Binding-site contacts:
Ligand atom O1B contacts residue VAL188 of chain 55.A at 3.8 Å.
Ligand atom O1 contacts residue MET221 of chain 55.A at 3.4 Å (h-bond).
Ligand atom C4A contacts residue ALA150 of chain 55.A at 3.9 Å (hydrophobic).
Ligand atom C4B contacts residue PHE186 of chain 55.A at 3.6 Å (hydrophobic).
Ligand atom C3B contacts residue ALA24 of chain 55.C at 4.0 Å (hydrophobic).
Ligand atom C5B contacts residue PHE186 of chain 55.A at 3.8 Å (hydrophobic).
Ligand atom C5 contacts residue LEU106 of chain 55.A at 3.7 Å (hydrophobic).
Ligand atom C5C contacts residue TYR152 of chain 55.A at 3.8 Å (hydrophobic).
Ligand atom O1A contacts residue MET224 of chain 55.A at 3.9 Å.
Ligand atom C2A contacts residue PHE186 of chain 55.A at 3.6 Å (hydrophobic).
Ligand atom CL1 contacts residue VAL188 of chain 55.A at 3.7 Å.
Ligand atom O1 contacts residue LEU106 of chain 55.A at 3.7 Å.
Ligand atom C5 contacts residue MET221 of chain 55.A at 3.9 Å (hydrophobic).
Ligand atom C4A contacts residue VAL176 of chain 55.A at 3.9 Å (hydrophobic).
Ligand atom C1C contacts residue TYR128 of chain 55.A at 3.6 Å (hydrophobic).
Ligand atom C2C contacts residue ILE104 of chain 55.A at 3.9 Å (hydrophobic).
Ligand atom N3A contacts residue ALA24 of chain 55.C at 3.8 Å.
Ligand atom C2C contacts residue MET221 of chain 55.A at 3.3 Å (hydrophobic).
Ligand atom CL1 contacts residue LEU25 of chain 55.C at 3.5 Å.
Ligand atom N3A contacts residue PRO174 of chain 55.A at 3.3 Å (h-bond).
Ligand atom C31 contacts residue ASN219 of chain 55.A at 3.7 Å.
Ligand atom CL2 contacts residue ILE104 of chain 55.A at 3.4 Å.
Ligand atom CL2 contacts residue TYR128 of chain 55.A at 3.4 Å.
Ligand atom C4C contacts residue VAL191 of chain 55.A at 3.7 Å (hydrophobic).
Ligand atom C4A contacts residue PRO174 of chain 55.A at 3.2 Å (hydrophobic).
Ligand atom CL2 contacts residue MET224 of chain 55.A at 3.2 Å.
Ligand atom N2 contacts residue ASN219 of chain 55.A at 3.5 Å (h-bond).
Ligand atom C3C contacts residue ILE104 of chain 55.A at 3.6 Å (hydrophobic).
Ligand atom N2 contacts residue MET221 of chain 55.A at 3.9 Å.
Ligand atom C5A contacts residue VAL176 of chain 55.A at 3.8 Å (hydrophobic).
Ligand atom O1A contacts residue PHE186 of chain 55.A at 3.4 Å.
Ligand atom C3B contacts residue TYR152 of chain 55.A at 3.9 Å (hydrophobic).
Ligand atom C5B contacts residue MET224 of chain 55.A at 3.8 Å (hydrophobic).
Ligand atom C3C contacts residue TYR128 of chain 55.A at 3.8 Å (hydrophobic).
Ligand atom C1C contacts residue LEU106 of chain 55.A at 3.9 Å (hydrophobic).
Ligand atom C4B contacts residue TYR152 of chain 55.A at 3.7 Å (hydrophobic).
Ligand atom C31 contacts residue TYR197 of chain 55.A at 3.6 Å (hydrophobic).
Ligand atom C4 contacts residue TYR197 of chain 55.A at 3.6 Å (hydrophobic).
Ligand atom C5A contacts residue ALA150 of chain 55.A at 3.4 Å (hydrophobic).
Ligand atom C4A contacts residue SER175 of chain 55.A at 3.6 Å.

Sequence of chain 55.A:
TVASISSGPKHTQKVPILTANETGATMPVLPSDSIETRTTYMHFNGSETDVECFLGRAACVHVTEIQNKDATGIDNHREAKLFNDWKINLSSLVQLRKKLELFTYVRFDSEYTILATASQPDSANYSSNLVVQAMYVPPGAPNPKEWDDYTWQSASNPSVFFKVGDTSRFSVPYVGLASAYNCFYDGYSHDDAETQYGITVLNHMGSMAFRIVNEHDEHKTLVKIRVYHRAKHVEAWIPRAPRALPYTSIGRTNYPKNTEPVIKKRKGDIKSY

The protein below binds the small molecule below.
Small molecule (SMILES): Cc1cc(CCCCCOc2c(Cl)cc(C3=NCCO3)cc2Cl)on1

Sequence of chain 55.C:
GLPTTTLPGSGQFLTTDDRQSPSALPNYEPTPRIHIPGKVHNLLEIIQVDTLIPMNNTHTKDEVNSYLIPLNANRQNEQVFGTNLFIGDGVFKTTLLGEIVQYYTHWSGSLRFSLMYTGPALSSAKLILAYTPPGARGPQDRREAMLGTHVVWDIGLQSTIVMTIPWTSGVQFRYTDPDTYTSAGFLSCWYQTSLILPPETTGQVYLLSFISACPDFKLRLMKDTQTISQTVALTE

Sequence of chain 51.C:
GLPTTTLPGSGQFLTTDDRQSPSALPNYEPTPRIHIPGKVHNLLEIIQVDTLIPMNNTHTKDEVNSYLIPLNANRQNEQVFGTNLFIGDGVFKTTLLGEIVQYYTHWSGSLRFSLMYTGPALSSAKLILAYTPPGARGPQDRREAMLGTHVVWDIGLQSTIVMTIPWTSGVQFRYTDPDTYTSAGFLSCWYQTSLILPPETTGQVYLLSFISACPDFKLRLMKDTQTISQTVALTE